The protein below binds the small molecule below.
Small molecule (SMILES): CC(C)C[C@H](NC(=O)[C@H](Cc1ccccc1)N=[N+]=[N-])C(=O)N[C@@H](CO)C(=O)N[C@H](CCS(C)(=O)=O)Cc1ccc(CN)cc1

Sequence of chain 1.Z:
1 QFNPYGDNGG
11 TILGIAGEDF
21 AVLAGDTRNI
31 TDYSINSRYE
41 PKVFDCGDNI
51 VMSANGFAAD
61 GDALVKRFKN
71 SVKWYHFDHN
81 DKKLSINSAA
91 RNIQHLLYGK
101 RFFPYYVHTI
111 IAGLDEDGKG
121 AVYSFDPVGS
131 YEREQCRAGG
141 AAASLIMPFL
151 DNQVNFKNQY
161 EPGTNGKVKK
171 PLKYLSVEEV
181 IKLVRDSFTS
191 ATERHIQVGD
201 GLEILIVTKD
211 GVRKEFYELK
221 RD

Binding-site contacts:
Ligand atom C12 contacts residue THR21 of chain 1.Y at 3.7 Å.
Ligand atom O31 contacts residue ALA20 of chain 1.Y at 3.5 Å.
Ligand atom N22 contacts residue GLN53 of chain 1.Y at 3.4 Å (h-bond).
Ligand atom C19 contacts residue MET45 of chain 1.Y at 3.7 Å (hydrophobic).
Ligand atom O39 contacts residue ALA49 of chain 1.Y at 3.3 Å (h-bond).
Ligand atom N14 contacts residue THR1 of chain 1.Y at 3.7 Å.
Ligand atom C20 contacts residue VAL31 of chain 1.Y at 3.5 Å (hydrophobic).
Ligand atom C9 contacts residue THR21 of chain 1.Y at 3.5 Å.
Ligand atom S27 contacts residue THR1 of chain 1.Y at 3.6 Å.
Ligand atom N14 contacts residue GLY47 of chain 1.Y at 2.9 Å (h-bond).
Ligand atom O31 contacts residue THR21 of chain 1.Y at 2.8 Å (h-bond).
Ligand atom N53 contacts residue ALA22 of chain 1.Y at 3.7 Å.
Ligand atom N11 contacts residue THR21 of chain 1.Y at 2.9 Å (h-bond).
Ligand atom O30 contacts residue THR1 of chain 1.Y at 3.0 Å (h-bond).
Ligand atom C56 contacts residue PRO127 of chain 1.Z at 3.6 Å (hydrophobic).
Ligand atom C26 contacts residue GLY47 of chain 1.Y at 3.6 Å.
Ligand atom N8 contacts residue ASP126 of chain 1.Z at 3.3 Å (salt-bridge).
Ligand atom C16 contacts residue GLY47 of chain 1.Y at 3.7 Å.
Ligand atom C12 contacts residue GLY47 of chain 1.Y at 3.6 Å.
Ligand atom C58 contacts residue TYR106 of chain 1.Z at 3.7 Å (hydrophobic).
Ligand atom O30 contacts residue SER131 of chain 1.Y at 2.8 Å (h-bond).
Ligand atom N22 contacts residue SER130 of chain 1.Z at 3.7 Å.
Ligand atom N22 contacts residue VAL31 of chain 1.Y at 3.3 Å.
Ligand atom C6 contacts residue ASP126 of chain 1.Z at 3.7 Å.
Ligand atom C57 contacts residue PRO127 of chain 1.Z at 3.2 Å (hydrophobic).
Ligand atom C26 contacts residue THR1 of chain 1.Y at 2.5 Å.
Ligand atom C10 contacts residue THR21 of chain 1.Y at 3.7 Å.
Ligand atom C32 contacts residue THR21 of chain 1.Y at 3.6 Å.
Ligand atom C20 contacts residue ALA49 of chain 1.Y at 3.6 Å (hydrophobic).
Ligand atom C16 contacts residue LYS33 of chain 1.Y at 3.7 Å.
Ligand atom C23 contacts residue ALA49 of chain 1.Y at 3.4 Å (hydrophobic).
Ligand atom C17 contacts residue LYS33 of chain 1.Y at 3.7 Å.
Ligand atom N51 contacts residue PRO127 of chain 1.Z at 3.5 Å.
Ligand atom C15 contacts residue THR1 of chain 1.Y at 2.4 Å.
Ligand atom C43 contacts residue ALA27 of chain 1.Y at 3.3 Å (hydrophobic).
Ligand atom C25 contacts residue THR1 of chain 1.Y at 1.4 Å.
Ligand atom C21 contacts residue VAL31 of chain 1.Y at 3.5 Å (hydrophobic).
Ligand atom C23 contacts residue VAL31 of chain 1.Y at 3.4 Å (hydrophobic).
Ligand atom C18 contacts residue MET45 of chain 1.Y at 3.6 Å (hydrophobic).
Ligand atom C16 contacts residue THR1 of chain 1.Y at 2.7 Å.

Sequence of chain 1.Y:
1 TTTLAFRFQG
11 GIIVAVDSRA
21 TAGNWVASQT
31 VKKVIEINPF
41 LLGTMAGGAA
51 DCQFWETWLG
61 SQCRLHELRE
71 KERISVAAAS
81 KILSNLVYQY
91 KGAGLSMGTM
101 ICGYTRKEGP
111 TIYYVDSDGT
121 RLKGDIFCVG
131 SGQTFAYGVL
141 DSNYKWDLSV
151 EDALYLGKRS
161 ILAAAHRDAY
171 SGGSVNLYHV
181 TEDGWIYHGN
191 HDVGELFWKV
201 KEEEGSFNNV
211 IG